A small-molecule ligand and the protein it binds are described below.
Small molecule (SMILES): CC(=O)N[C@H]1[C@H](O[C@H]2[C@H](O)[C@@H](NC(C)=O)CO[C@@H]2CO)O[C@H](CO)[C@@H](O[C@@H]2O[C@H](CO)[C@@H](O)[C@H](O)[C@@H]2O)[C@@H]1O

Binding-site contacts:
Ligand atom O7 contacts residue LEU922 of chain 1.C at 4.5 Å.
Ligand atom C4 contacts residue LEU922 of chain 1.C at 4.3 Å (hydrophobic).
Ligand atom C5 contacts residue ASN717 of chain 1.C at 3.7 Å.
Ligand atom C3 contacts residue LEU922 of chain 1.C at 3.9 Å (hydrophobic).
Ligand atom C7 contacts residue ASN717 of chain 1.C at 3.2 Å.
Ligand atom C5 contacts residue GLN926 of chain 1.C at 4.4 Å.
Ligand atom O7 contacts residue GLN1071 of chain 1.C at 3.5 Å (h-bond).
Ligand atom O5 contacts residue ASN717 of chain 1.C at 2.4 Å (h-bond).
Ligand atom O6 contacts residue GLN926 of chain 1.C at 3.6 Å (h-bond).
Ligand atom O6 contacts residue PHE718 of chain 1.C at 4.4 Å.
Ligand atom C5 contacts residue LEU922 of chain 1.C at 4.2 Å (hydrophobic).
Ligand atom C3 contacts residue ASN717 of chain 1.C at 3.7 Å.
Ligand atom O5 contacts residue GLN1071 of chain 1.C at 4.5 Å.
Ligand atom C7 contacts residue GLN1071 of chain 1.C at 4.5 Å.
Ligand atom C8 contacts residue ASN717 of chain 1.C at 4.4 Å.
Ligand atom O7 contacts residue ASN717 of chain 1.C at 3.3 Å (h-bond).
Ligand atom C4 contacts residue ASN717 of chain 1.C at 4.2 Å.
Ligand atom C6 contacts residue GLN926 of chain 1.C at 4.3 Å.
Ligand atom N2 contacts residue ASN717 of chain 1.C at 2.8 Å (h-bond).
Ligand atom C2 contacts residue ASN717 of chain 1.C at 2.4 Å.
Ligand atom C1 contacts residue ASN717 of chain 1.C at 1.4 Å.
Ligand atom O4 contacts residue LEU922 of chain 1.C at 4.2 Å.

Sequence of chain 1.C:
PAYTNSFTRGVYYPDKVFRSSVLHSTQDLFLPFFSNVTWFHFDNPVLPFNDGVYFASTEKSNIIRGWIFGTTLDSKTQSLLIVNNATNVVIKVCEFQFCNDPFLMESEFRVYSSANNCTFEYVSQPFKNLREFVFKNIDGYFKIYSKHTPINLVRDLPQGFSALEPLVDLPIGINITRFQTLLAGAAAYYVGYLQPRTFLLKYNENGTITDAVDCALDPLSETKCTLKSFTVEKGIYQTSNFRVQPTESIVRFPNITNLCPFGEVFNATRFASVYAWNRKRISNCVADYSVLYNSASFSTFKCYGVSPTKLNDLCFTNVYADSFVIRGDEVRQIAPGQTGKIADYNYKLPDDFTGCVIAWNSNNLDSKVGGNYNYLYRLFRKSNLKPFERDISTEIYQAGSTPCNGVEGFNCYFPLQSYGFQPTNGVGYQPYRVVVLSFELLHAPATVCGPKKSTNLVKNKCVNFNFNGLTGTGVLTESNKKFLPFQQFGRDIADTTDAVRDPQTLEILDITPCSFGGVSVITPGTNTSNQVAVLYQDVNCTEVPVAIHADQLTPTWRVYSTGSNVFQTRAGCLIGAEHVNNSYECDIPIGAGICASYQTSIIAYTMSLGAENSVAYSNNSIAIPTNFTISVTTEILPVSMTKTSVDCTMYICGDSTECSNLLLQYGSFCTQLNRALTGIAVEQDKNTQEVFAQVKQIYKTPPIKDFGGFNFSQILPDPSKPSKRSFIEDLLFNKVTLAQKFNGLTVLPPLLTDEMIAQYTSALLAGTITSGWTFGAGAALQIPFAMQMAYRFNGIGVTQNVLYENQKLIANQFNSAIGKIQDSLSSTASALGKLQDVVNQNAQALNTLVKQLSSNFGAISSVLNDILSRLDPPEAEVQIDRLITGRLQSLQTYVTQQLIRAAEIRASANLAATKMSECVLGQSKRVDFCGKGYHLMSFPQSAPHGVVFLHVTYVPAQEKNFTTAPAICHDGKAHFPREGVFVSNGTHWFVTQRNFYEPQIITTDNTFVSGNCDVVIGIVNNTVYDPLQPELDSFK